The small molecule below binds the protein below.
Small molecule (SMILES): CNC(=O)C1(Cc2ccccc2F)CC1

Binding-site contacts:
Ligand atom C11 contacts residue TYR104 of chain 1.A at 3.7 Å (hydrophobic).
Ligand atom C11 contacts residue TYR59 of chain 1.A at 3.9 Å (hydrophobic).
Ligand atom C6 contacts residue ILE112 of chain 1.A at 3.6 Å (hydrophobic).
Ligand atom C10 contacts residue TYR59 of chain 1.A at 4.1 Å (hydrophobic).
Ligand atom C11 contacts residue VAL54 of chain 1.A at 3.9 Å (hydrophobic).
Ligand atom C5 contacts residue ILE112 of chain 1.A at 3.9 Å (hydrophobic).
Ligand atom C9 contacts residue PRO49 of chain 1.A at 4.4 Å (hydrophobic).
Ligand atom C5 contacts residue PRO49 of chain 1.A at 4.4 Å (hydrophobic).
Ligand atom C11 contacts residue TYR62 of chain 1.A at 4.3 Å (hydrophobic).
Ligand atom O contacts residue ILE112 of chain 1.A at 4.5 Å.
Ligand atom C contacts residue VAL54 of chain 1.A at 3.9 Å (hydrophobic).
Ligand atom C9 contacts residue TYR59 of chain 1.A at 3.8 Å (hydrophobic).
Ligand atom F contacts residue TYR59 of chain 1.A at 3.5 Å.
Ligand atom C10 contacts residue THR105 of chain 1.A at 4.1 Å.
Ligand atom C7 contacts residue PRO49 of chain 1.A at 3.8 Å (hydrophobic).
Ligand atom N contacts residue PRO49 of chain 1.A at 3.7 Å.
Ligand atom C contacts residue PRO49 of chain 1.A at 3.4 Å (hydrophobic).
Ligand atom O contacts residue TYR62 of chain 1.A at 4.3 Å.
Ligand atom O contacts residue VAL54 of chain 1.A at 4.0 Å.
Ligand atom C1 contacts residue VAL54 of chain 1.A at 3.8 Å (hydrophobic).
Ligand atom C8 contacts residue PRO49 of chain 1.A at 4.0 Å (hydrophobic).
Ligand atom C7 contacts residue ILE112 of chain 1.A at 4.4 Å (hydrophobic).
Ligand atom C2 contacts residue VAL54 of chain 1.A at 4.4 Å (hydrophobic).
Ligand atom N contacts residue VAL54 of chain 1.A at 3.6 Å.
Ligand atom C contacts residue PHE50 of chain 1.A at 3.8 Å (hydrophobic).
Ligand atom C6 contacts residue PRO49 of chain 1.A at 4.1 Å (hydrophobic).
Ligand atom C contacts residue ILE112 of chain 1.A at 4.2 Å (hydrophobic).
Ligand atom C2 contacts residue TYR59 of chain 1.A at 4.2 Å (hydrophobic).
Ligand atom C10 contacts residue TYR104 of chain 1.A at 3.6 Å (hydrophobic).
Ligand atom C3 contacts residue TYR59 of chain 1.A at 3.5 Å (hydrophobic).
Ligand atom C4 contacts residue TYR59 of chain 1.A at 3.8 Å (hydrophobic).
Ligand atom N contacts residue ILE112 of chain 1.A at 4.4 Å.

Sequence of chain 1.A:
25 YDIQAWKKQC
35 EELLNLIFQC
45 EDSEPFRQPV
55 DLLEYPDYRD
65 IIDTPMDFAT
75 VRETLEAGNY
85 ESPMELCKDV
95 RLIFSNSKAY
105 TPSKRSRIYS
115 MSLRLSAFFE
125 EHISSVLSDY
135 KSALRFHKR